Sequence of chain 1.S:
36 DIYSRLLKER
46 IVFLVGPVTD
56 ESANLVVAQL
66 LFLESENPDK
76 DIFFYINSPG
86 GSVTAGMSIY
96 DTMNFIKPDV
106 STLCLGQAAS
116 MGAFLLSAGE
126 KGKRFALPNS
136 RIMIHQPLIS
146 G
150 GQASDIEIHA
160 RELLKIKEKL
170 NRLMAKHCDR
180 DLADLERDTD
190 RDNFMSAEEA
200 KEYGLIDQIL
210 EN

A small-molecule ligand and the protein it binds are described below.
Small molecule (SMILES): C[C@@H]1C[C@H]2C(=O)O[C@@H](C)[C@H](NC(=O)[C@@H](N)Cc3cc(F)cc(F)c3)C(=O)N3CCC[C@H]3C(=O)N3CCCC[C@H]3C(=O)N[C@@H](C)C(=O)N2C1

Binding-site contacts:
Ligand atom CE1 contacts residue LEU132 of chain 1.S at 3.5 Å (hydrophobic).
Ligand atom CB contacts residue OCA1 of chain 1.WB at 3.7 Å.
Ligand atom O contacts residue TYR80 of chain 1.S at 2.4 Å (h-bond).
Ligand atom N contacts residue PHE78 of chain 1.S at 3.7 Å.
Ligand atom CG contacts residue LEU108 of chain 1.S at 3.6 Å (hydrophobic).
Ligand atom O contacts residue PHE100 of chain 1.R at 3.6 Å.
Ligand atom CA contacts residue PHE78 of chain 1.S at 3.5 Å (hydrophobic).
Ligand atom CA contacts residue OCA1 of chain 1.WB at 2.5 Å.
Ligand atom CD2 contacts residue TYR80 of chain 1.S at 3.6 Å (hydrophobic).
Ligand atom C contacts residue TYR80 of chain 1.S at 3.5 Å (hydrophobic).
Ligand atom CZ contacts residue THR97 of chain 1.R at 3.3 Å.
Ligand atom CA contacts residue PHE78 of chain 1.S at 3.5 Å (hydrophobic).
Ligand atom F1 contacts residue LEU132 of chain 1.S at 3.5 Å.
Ligand atom F1 contacts residue PHE100 of chain 1.R at 3.1 Å.
Ligand atom CD1 contacts residue PHE100 of chain 1.R at 3.6 Å (hydrophobic).
Ligand atom CB contacts residue LEU108 of chain 1.S at 3.6 Å (hydrophobic).
Ligand atom F2 contacts residue LEU110 of chain 1.S at 3.4 Å.
Ligand atom CA contacts residue PHE100 of chain 1.R at 3.8 Å (hydrophobic).
Ligand atom C contacts residue PHE100 of chain 1.R at 3.8 Å (hydrophobic).
Ligand atom CE contacts residue GLU44 of chain 1.S at 3.4 Å.
Ligand atom F2 contacts residue TYR80 of chain 1.S at 3.7 Å.
Ligand atom F1 contacts residue ASP96 of chain 1.R at 3.5 Å.
Ligand atom CZ contacts residue LEU132 of chain 1.S at 3.5 Å (hydrophobic).
Ligand atom N contacts residue TYR80 of chain 1.S at 2.8 Å (h-bond).
Ligand atom F2 contacts residue VAL62 of chain 1.R at 3.8 Å.
Ligand atom N contacts residue OCA1 of chain 1.WB at 2.6 Å (h-bond).
Ligand atom O contacts residue PHE78 of chain 1.S at 3.8 Å.
Ligand atom CA contacts residue TYR80 of chain 1.S at 3.8 Å (hydrophobic).
Ligand atom CD contacts residue PHE130 of chain 1.S at 3.5 Å (hydrophobic).
Ligand atom CB contacts residue TYR80 of chain 1.S at 3.7 Å (hydrophobic).
Ligand atom CE contacts residue LEU209 of chain 1.S at 3.7 Å (hydrophobic).
Ligand atom CB contacts residue PHE130 of chain 1.S at 3.7 Å (hydrophobic).
Ligand atom CD2 contacts residue LEU108 of chain 1.S at 3.3 Å (hydrophobic).
Ligand atom F1 contacts residue THR97 of chain 1.R at 3.2 Å.
Ligand atom C contacts residue OCA1 of chain 1.WB at 3.0 Å.
Ligand atom CB contacts residue PHE78 of chain 1.S at 3.5 Å (hydrophobic).
Ligand atom CD contacts residue TYR80 of chain 1.S at 3.7 Å (hydrophobic).
Ligand atom N contacts residue OCA1 of chain 1.WB at 1.5 Å.
Ligand atom CG2 contacts residue OCA1 of chain 1.WB at 3.5 Å.
Ligand atom C contacts residue PHE78 of chain 1.S at 3.5 Å (hydrophobic).

Sequence of chain 1.R:
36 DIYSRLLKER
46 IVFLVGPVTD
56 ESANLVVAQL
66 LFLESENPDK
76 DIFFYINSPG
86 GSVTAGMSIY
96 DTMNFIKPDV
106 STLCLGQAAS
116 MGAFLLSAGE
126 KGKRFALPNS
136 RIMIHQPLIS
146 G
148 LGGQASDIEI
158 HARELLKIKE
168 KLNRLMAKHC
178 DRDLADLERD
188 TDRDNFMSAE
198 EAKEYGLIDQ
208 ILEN